The protein below binds the small molecule below.
Small molecule (SMILES): Nc1ncnc2c1ncn2[C@H]1C[C@H](O)[C@@H](CO[P](=O)(O)O[P](=O)(O)OP(=O)(O)O)O1

Sequence of chain 1.D:
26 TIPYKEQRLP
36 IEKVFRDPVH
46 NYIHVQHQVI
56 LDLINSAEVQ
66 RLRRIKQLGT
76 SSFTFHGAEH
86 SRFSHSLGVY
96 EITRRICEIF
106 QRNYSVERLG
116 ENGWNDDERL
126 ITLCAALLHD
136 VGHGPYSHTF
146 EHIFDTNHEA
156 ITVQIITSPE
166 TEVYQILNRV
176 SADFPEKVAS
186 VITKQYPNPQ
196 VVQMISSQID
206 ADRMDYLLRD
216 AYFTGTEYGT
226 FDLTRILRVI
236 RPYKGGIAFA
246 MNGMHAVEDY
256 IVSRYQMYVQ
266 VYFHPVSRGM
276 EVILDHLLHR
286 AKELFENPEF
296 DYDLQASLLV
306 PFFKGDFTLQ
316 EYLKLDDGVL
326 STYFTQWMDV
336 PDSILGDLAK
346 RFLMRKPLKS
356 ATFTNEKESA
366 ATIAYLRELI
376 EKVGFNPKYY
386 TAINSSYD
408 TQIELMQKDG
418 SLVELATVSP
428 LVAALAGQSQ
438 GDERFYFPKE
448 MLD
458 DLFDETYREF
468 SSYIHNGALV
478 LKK

Binding-site contacts:
Ligand atom PG contacts residue TYR392 of chain 1.D at 3.9 Å.
Ligand atom O3G contacts residue TYR392 of chain 1.D at 2.6 Å (h-bond).
Ligand atom N7 contacts residue HIS143 of chain 1.D at 3.9 Å.
Ligand atom C5' contacts residue TYR211 of chain 1.D at 3.9 Å (hydrophobic).
Ligand atom C6 contacts residue SER76 of chain 1.D at 4.0 Å.
Ligand atom N1 contacts residue SER76 of chain 1.D at 3.4 Å (h-bond).
Ligand atom O3' contacts residue TYR211 of chain 1.D at 3.7 Å.
Ligand atom O3' contacts residue TYR392 of chain 1.D at 3.4 Å (h-bond).
Ligand atom C5 contacts residue LEU73 of chain 1.D at 3.8 Å (hydrophobic).
Ligand atom O4' contacts residue TYR267 of chain 1.D at 3.8 Å.
Ligand atom O3' contacts residue TYR263 of chain 1.D at 2.7 Å (h-bond).
Ligand atom O2G contacts residue HIS143 of chain 1.D at 3.0 Å.
Ligand atom N6 contacts residue LEU73 of chain 1.D at 3.1 Å (h-bond).
Ligand atom O5' contacts residue TYR211 of chain 1.D at 3.9 Å.
Ligand atom N1 contacts residue TYR392 of chain 1.D at 3.8 Å.
Ligand atom C2 contacts residue TYR392 of chain 1.D at 3.8 Å (hydrophobic).
Ligand atom C4' contacts residue TYR211 of chain 1.D at 3.8 Å (hydrophobic).
Ligand atom O2B contacts residue HIS143 of chain 1.D at 2.7 Å (h-bond).
Ligand atom O2A contacts residue ARG87 of chain 1.D at 3.9 Å.
Ligand atom C4 contacts residue TYR267 of chain 1.D at 4.0 Å (hydrophobic).
Ligand atom N3 contacts residue TYR267 of chain 1.D at 3.4 Å.
Ligand atom C4 contacts residue LEU73 of chain 1.D at 3.9 Å (hydrophobic).
Ligand atom C2 contacts residue TYR267 of chain 1.D at 3.5 Å (hydrophobic).
Ligand atom O1A contacts residue HIS143 of chain 1.D at 3.8 Å.
Ligand atom O2G contacts residue ASP393 of chain 1.D at 2.7 Å (salt-bridge).
Ligand atom C2' contacts residue TYR267 of chain 1.D at 4.1 Å (hydrophobic).
Ligand atom O3G contacts residue TYR263 of chain 1.D at 3.5 Å (h-bond).
Ligand atom O2A contacts residue HIS138 of chain 1.D at 3.2 Å (h-bond).
Ligand atom C2' contacts residue TYR392 of chain 1.D at 3.3 Å (hydrophobic).
Ligand atom C6 contacts residue LEU73 of chain 1.D at 3.3 Å (hydrophobic).
Ligand atom N3 contacts residue TYR392 of chain 1.D at 3.9 Å.
Ligand atom C1' contacts residue TYR267 of chain 1.D at 3.5 Å (hydrophobic).
Ligand atom C3' contacts residue TYR392 of chain 1.D at 3.8 Å (hydrophobic).
Ligand atom O2A contacts residue ASP135 of chain 1.D at 3.9 Å.
Ligand atom C4 contacts residue TYR392 of chain 1.D at 4.0 Å (hydrophobic).
Ligand atom N9 contacts residue LEU73 of chain 1.D at 3.8 Å.
Ligand atom N1 contacts residue LEU73 of chain 1.D at 3.7 Å.
Ligand atom C2 contacts residue SER76 of chain 1.D at 3.4 Å.
Ligand atom C3' contacts residue TYR263 of chain 1.D at 3.9 Å (hydrophobic).
Ligand atom O2G contacts residue TYR392 of chain 1.D at 3.4 Å.